A small-molecule ligand and the protein it binds are described below.
Small molecule (SMILES): O=c1ccn([C@H]2C[C@H](O)[C@@H](CO[P](=O)(O)N[P](=O)(O)OP(=O)(O)O)O2)c(=O)[nH]1

Binding-site contacts:
Ligand atom O2G contacts residue LYS85 of chain 2.B at 2.6 Å (salt-bridge).
Ligand atom O2A contacts residue LYS88 of chain 2.B at 3.5 Å.
Ligand atom O1B contacts residue GLU76 of chain 1.D at 3.7 Å.
Ligand atom PG contacts residue MG1 of chain 1.P at 3.4 Å.
Ligand atom O4 contacts residue LEU61 of chain 1.D at 3.6 Å.
Ligand atom C2 contacts residue ASP55 of chain 1.D at 3.7 Å.
Ligand atom C3' contacts residue ASP104 of chain 1.D at 3.1 Å.
Ligand atom O3' contacts residue ASN192 of chain 1.D at 2.9 Å (h-bond).
Ligand atom O4' contacts residue ARG195 of chain 1.D at 3.3 Å (salt-bridge).
Ligand atom O2A contacts residue TRP87 of chain 2.B at 3.3 Å (h-bond).
Ligand atom C4 contacts residue ILE58 of chain 1.D at 3.5 Å (hydrophobic).
Ligand atom O1B contacts residue ASP104 of chain 1.D at 3.5 Å (salt-bridge).
Ligand atom N3 contacts residue ASP55 of chain 1.D at 2.9 Å (salt-bridge).
Ligand atom O1A contacts residue LYS85 of chain 2.B at 3.1 Å (salt-bridge).
Ligand atom PB contacts residue MG1 of chain 1.O at 3.5 Å.
Ligand atom C2' contacts residue ALA107 of chain 1.D at 3.6 Å (hydrophobic).
Ligand atom O4 contacts residue ILE58 of chain 1.D at 3.4 Å.
Ligand atom O3' contacts residue LYS188 of chain 1.D at 3.5 Å.
Ligand atom O1A contacts residue MG1 of chain 1.P at 2.7 Å.
Ligand atom O3G contacts residue MG1 of chain 1.P at 2.8 Å.
Ligand atom O2G contacts residue MG1 of chain 1.P at 3.1 Å.
Ligand atom O4' contacts residue ASN192 of chain 1.D at 3.6 Å.
Ligand atom O3G contacts residue GLU76 of chain 1.D at 2.9 Å (salt-bridge).
Ligand atom C4' contacts residue ARG195 of chain 1.D at 3.6 Å.
Ligand atom C2 contacts residue PHE54 of chain 1.D at 3.7 Å (hydrophobic).
Ligand atom C4 contacts residue ASP55 of chain 1.D at 3.7 Å.
Ligand atom O1G contacts residue LYS93 of chain 2.B at 2.9 Å (salt-bridge).
Ligand atom O2 contacts residue GLN51 of chain 1.D at 2.8 Å (h-bond).
Ligand atom O5' contacts residue ARG195 of chain 1.D at 3.5 Å (salt-bridge).
Ligand atom O1A contacts residue GLU73 of chain 1.D at 3.4 Å (salt-bridge).
Ligand atom C5 contacts residue TRP87 of chain 2.B at 3.4 Å (hydrophobic).
Ligand atom O3' contacts residue ASP104 of chain 1.D at 2.6 Å (salt-bridge).
Ligand atom O1B contacts residue MG1 of chain 1.P at 2.8 Å.
Ligand atom O1B contacts residue GLU73 of chain 1.D at 3.4 Å (salt-bridge).
Ligand atom O2 contacts residue ASP55 of chain 1.D at 3.7 Å.
Ligand atom O2B contacts residue LYS188 of chain 1.D at 3.0 Å (salt-bridge).
Ligand atom C1' contacts residue ASN192 of chain 1.D at 3.5 Å.
Ligand atom N3A contacts residue ARG195 of chain 1.D at 3.3 Å (salt-bridge).
Ligand atom O3G contacts residue ASN79 of chain 2.B at 3.3 Å (h-bond).
Ligand atom O1B contacts residue MG1 of chain 1.O at 2.3 Å.

Sequence of chain 1.D:
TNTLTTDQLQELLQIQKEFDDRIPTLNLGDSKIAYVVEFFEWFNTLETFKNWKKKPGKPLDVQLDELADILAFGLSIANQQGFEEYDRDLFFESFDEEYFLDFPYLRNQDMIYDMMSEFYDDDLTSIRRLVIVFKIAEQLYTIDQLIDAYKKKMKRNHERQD

Sequence of chain 2.B:
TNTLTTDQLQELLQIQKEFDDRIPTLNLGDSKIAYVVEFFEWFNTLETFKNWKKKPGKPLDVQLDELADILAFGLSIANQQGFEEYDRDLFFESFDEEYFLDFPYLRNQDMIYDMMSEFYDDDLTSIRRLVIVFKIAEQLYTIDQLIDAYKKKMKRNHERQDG